Binding-site contacts:
Ligand atom C10 contacts residue ILE78 of chain 1.B at 3.4 Å (hydrophobic).
Ligand atom C05 contacts residue ASP82 of chain 1.B at 3.6 Å.
Ligand atom C23 contacts residue PHE347 of chain 1.B at 3.6 Å (hydrophobic).
Ligand atom C04 contacts residue LYS398 of chain 1.B at 3.0 Å.
Ligand atom C27 contacts residue ILE390 of chain 1.B at 3.7 Å (hydrophobic).
Ligand atom C01 contacts residue LYS398 of chain 1.B at 3.6 Å.
Ligand atom O13 contacts residue TRP81 of chain 1.B at 3.2 Å.
Ligand atom C11 contacts residue TRP81 of chain 1.B at 3.6 Å (hydrophobic).
Ligand atom C07 contacts residue MET392 of chain 1.B at 3.6 Å (hydrophobic).
Ligand atom C04 contacts residue LEU85 of chain 1.B at 3.5 Å (hydrophobic).
Ligand atom C22 contacts residue ILE390 of chain 1.B at 3.8 Å (hydrophobic).
Ligand atom C01 contacts residue ILE390 of chain 1.B at 3.7 Å (hydrophobic).
Ligand atom C28 contacts residue SER340 of chain 1.B at 3.3 Å.
Ligand atom C29 contacts residue TRP393 of chain 1.B at 3.7 Å (hydrophobic).
Ligand atom N09 contacts residue MET392 of chain 1.B at 3.5 Å.
Ligand atom O13 contacts residue MET442 of chain 1.B at 3.6 Å.
Ligand atom C01 contacts residue MET400 of chain 1.B at 3.7 Å (hydrophobic).
Ligand atom C23 contacts residue VAL221 of chain 1.B at 3.6 Å (hydrophobic).
Ligand atom C26 contacts residue PHE347 of chain 1.B at 3.5 Å (hydrophobic).
Ligand atom C20 contacts residue TRP81 of chain 1.B at 3.6 Å (hydrophobic).
Ligand atom O24 contacts residue PHE347 of chain 1.B at 3.2 Å.
Ligand atom C18 contacts residue VAL221 of chain 1.B at 3.6 Å (hydrophobic).
Ligand atom O15 contacts residue MET392 of chain 1.B at 3.5 Å (h-bond).
Ligand atom C30 contacts residue VAL221 of chain 1.B at 3.2 Å (hydrophobic).
Ligand atom C17 contacts residue TRP393 of chain 1.B at 3.5 Å (hydrophobic).
Ligand atom C26 contacts residue ILE390 of chain 1.B at 3.5 Å (hydrophobic).
Ligand atom C17 contacts residue ILE390 of chain 1.B at 3.7 Å (hydrophobic).
Ligand atom C30 contacts residue TRP393 of chain 1.B at 3.7 Å (hydrophobic).
Ligand atom C29 contacts residue SER340 of chain 1.B at 3.2 Å.
Ligand atom O15 contacts residue TRP393 of chain 1.B at 3.3 Å (h-bond).
Ligand atom C05 contacts residue LYS398 of chain 1.B at 3.5 Å.
Ligand atom O24 contacts residue VAL221 of chain 1.B at 3.6 Å.
Ligand atom C10 contacts residue TRP81 of chain 1.B at 3.6 Å (hydrophobic).
Ligand atom C18 contacts residue TRP393 of chain 1.B at 3.5 Å (hydrophobic).
Ligand atom N09 contacts residue ILE78 of chain 1.B at 3.1 Å (h-bond).
Ligand atom C05 contacts residue LEU85 of chain 1.B at 3.4 Å (hydrophobic).
Ligand atom C20 contacts residue VAL221 of chain 1.B at 3.7 Å (hydrophobic).
Ligand atom N19 contacts residue VAL221 of chain 1.B at 3.6 Å.
Ligand atom N06 contacts residue ASP82 of chain 1.B at 3.3 Å (salt-bridge).
Ligand atom C03 contacts residue MET392 of chain 1.B at 3.7 Å (hydrophobic).

Sequence of chain 1.B:
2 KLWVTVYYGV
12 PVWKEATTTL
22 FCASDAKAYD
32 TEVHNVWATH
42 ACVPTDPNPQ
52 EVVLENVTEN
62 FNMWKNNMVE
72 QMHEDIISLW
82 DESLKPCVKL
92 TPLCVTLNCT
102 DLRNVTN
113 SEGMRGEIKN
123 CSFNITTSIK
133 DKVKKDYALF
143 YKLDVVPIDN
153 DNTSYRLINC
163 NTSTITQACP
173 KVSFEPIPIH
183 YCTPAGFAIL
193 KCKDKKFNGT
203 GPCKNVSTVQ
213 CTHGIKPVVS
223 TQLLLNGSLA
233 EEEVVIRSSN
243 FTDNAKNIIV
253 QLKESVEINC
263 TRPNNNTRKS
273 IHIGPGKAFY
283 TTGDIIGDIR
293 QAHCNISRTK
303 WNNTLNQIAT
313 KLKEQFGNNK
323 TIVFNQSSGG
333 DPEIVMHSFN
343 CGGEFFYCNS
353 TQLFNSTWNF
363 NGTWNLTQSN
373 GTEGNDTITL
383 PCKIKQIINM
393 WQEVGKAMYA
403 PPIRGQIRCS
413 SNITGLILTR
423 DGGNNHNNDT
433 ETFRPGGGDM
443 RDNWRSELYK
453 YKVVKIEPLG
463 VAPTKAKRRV

The small molecule below binds the protein below.
Small molecule (SMILES): COc1ccnc2[nH]cc(C(=O)C(=O)N3CCN(C(=O)c4ccccc4)C[C@H]3C)c12